A protein and the small-molecule ligand that binds it are described below.
Small molecule (SMILES): N[C@@H](CCC(=O)O)C(=O)O

Binding-site contacts:
Ligand atom CA contacts residue THR91 of chain 2.C at 3.5 Å.
Ligand atom N contacts residue PRO89 of chain 2.C at 2.9 Å (h-bond).
Ligand atom CA contacts residue TYR61 of chain 2.C at 4.0 Å (hydrophobic).
Ligand atom O contacts residue ARG96 of chain 2.C at 2.8 Å (salt-bridge).
Ligand atom OE2 contacts residue GLU193 of chain 2.C at 3.6 Å.
Ligand atom OE1 contacts residue LEU138 of chain 2.C at 4.1 Å.
Ligand atom N contacts residue TYR61 of chain 2.C at 3.9 Å.
Ligand atom CB contacts residue GLU193 of chain 2.C at 4.1 Å.
Ligand atom OE2 contacts residue THR143 of chain 2.C at 2.7 Å (h-bond).
Ligand atom CD contacts residue GLU193 of chain 2.C at 3.9 Å.
Ligand atom OXT contacts residue SER142 of chain 2.C at 2.8 Å (h-bond).
Ligand atom OXT contacts residue GLY141 of chain 2.C at 3.2 Å.
Ligand atom O contacts residue THR91 of chain 2.C at 3.0 Å (h-bond).
Ligand atom OXT contacts residue TYR61 of chain 2.C at 3.5 Å.
Ligand atom N contacts residue SER142 of chain 2.C at 4.1 Å.
Ligand atom C contacts residue SER142 of chain 2.C at 3.3 Å.
Ligand atom CG contacts residue TYR61 of chain 2.C at 4.3 Å (hydrophobic).
Ligand atom O contacts residue PRO89 of chain 2.C at 3.8 Å.
Ligand atom O contacts residue LEU90 of chain 2.C at 3.6 Å.
Ligand atom N contacts residue TYR220 of chain 2.C at 3.8 Å.
Ligand atom C contacts residue TYR61 of chain 2.C at 3.7 Å (hydrophobic).
Ligand atom CD contacts residue THR143 of chain 2.C at 3.3 Å.
Ligand atom CA contacts residue GLU193 of chain 2.C at 3.4 Å.
Ligand atom OE1 contacts residue SER142 of chain 2.C at 3.3 Å (h-bond).
Ligand atom N contacts residue THR91 of chain 2.C at 2.9 Å (h-bond).
Ligand atom CG contacts residue LEU138 of chain 2.C at 3.8 Å (hydrophobic).
Ligand atom O contacts residue TYR61 of chain 2.C at 3.5 Å.
Ligand atom CD contacts residue LEU138 of chain 2.C at 4.0 Å (hydrophobic).
Ligand atom OE1 contacts residue GLY141 of chain 2.C at 3.7 Å.
Ligand atom N contacts residue GLU193 of chain 2.C at 2.9 Å (salt-bridge).
Ligand atom OXT contacts residue ARG96 of chain 2.C at 2.8 Å (salt-bridge).
Ligand atom C contacts residue ARG96 of chain 2.C at 3.5 Å.
Ligand atom CA contacts residue SER142 of chain 2.C at 3.3 Å.
Ligand atom OE1 contacts residue THR143 of chain 2.C at 3.2 Å (h-bond).
Ligand atom CB contacts residue TYR61 of chain 2.C at 3.6 Å (hydrophobic).
Ligand atom C contacts residue THR91 of chain 2.C at 3.7 Å.
Ligand atom CA contacts residue PRO89 of chain 2.C at 4.1 Å (hydrophobic).
Ligand atom CB contacts residue LEU138 of chain 2.C at 4.0 Å (hydrophobic).
Ligand atom CG contacts residue GLU193 of chain 2.C at 3.6 Å.
Ligand atom O contacts residue SER142 of chain 2.C at 3.9 Å.

Sequence of chain 2.C:
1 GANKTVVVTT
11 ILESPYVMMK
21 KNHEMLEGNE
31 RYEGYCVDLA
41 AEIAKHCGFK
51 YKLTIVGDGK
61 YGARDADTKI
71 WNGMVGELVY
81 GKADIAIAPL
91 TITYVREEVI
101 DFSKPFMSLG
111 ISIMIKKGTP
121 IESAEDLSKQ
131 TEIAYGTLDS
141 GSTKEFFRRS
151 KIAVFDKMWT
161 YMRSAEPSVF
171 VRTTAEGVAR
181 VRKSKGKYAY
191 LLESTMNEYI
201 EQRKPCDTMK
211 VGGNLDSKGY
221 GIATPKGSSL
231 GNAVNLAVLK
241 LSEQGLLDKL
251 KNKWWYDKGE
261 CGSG